Binding-site contacts:
Ligand atom O4' contacts residue TRP21 of chain 4.B at 3.6 Å.
Ligand atom O2' contacts residue THR17 of chain 4.B at 3.3 Å (h-bond).
Ligand atom O3' contacts residue ARG55 of chain 1.B at 3.6 Å.
Ligand atom O2 contacts residue ARG55 of chain 1.B at 3.2 Å (salt-bridge).
Ligand atom O4 contacts residue ARG68 of chain 1.B at 3.7 Å.
Ligand atom OP2 contacts residue MET15 of chain 4.B at 3.5 Å.
Ligand atom P contacts residue ARG202 of chain 1.A at 3.8 Å.
Ligand atom O6 contacts residue TYR58 of chain 1.B at 3.0 Å (h-bond).
Ligand atom C1' contacts residue TRP21 of chain 4.B at 3.7 Å (hydrophobic).
Ligand atom C4 contacts residue TRP21 of chain 4.B at 3.7 Å (hydrophobic).
Ligand atom OP2 contacts residue THR17 of chain 4.B at 3.2 Å.
Ligand atom C6 contacts residue TYR58 of chain 1.B at 3.5 Å (hydrophobic).
Ligand atom OP2 contacts residue ARG202 of chain 1.A at 2.5 Å (salt-bridge).
Ligand atom N2 contacts residue ARG55 of chain 1.B at 3.7 Å.
Ligand atom O2' contacts residue TYR19 of chain 3.B at 3.4 Å.
Ligand atom C4 contacts residue ARG68 of chain 1.B at 3.7 Å.
Ligand atom O2' contacts residue ARG55 of chain 1.B at 2.7 Å (salt-bridge).
Ligand atom N1 contacts residue TRP21 of chain 4.B at 3.5 Å.
Ligand atom C2 contacts residue TRP21 of chain 4.B at 3.8 Å (hydrophobic).
Ligand atom N1 contacts residue TYR58 of chain 1.B at 3.6 Å.
Ligand atom N2 contacts residue ALA56 of chain 1.B at 3.3 Å (h-bond).
Ligand atom OP1 contacts residue LYS18 of chain 3.B at 3.3 Å (salt-bridge).
Ligand atom C2 contacts residue ALA56 of chain 1.B at 3.7 Å (hydrophobic).
Ligand atom O2 contacts residue TYR58 of chain 1.B at 3.8 Å.
Ligand atom O4 contacts residue TRP21 of chain 4.B at 3.6 Å.
Ligand atom N1 contacts residue ALA56 of chain 1.B at 3.2 Å (h-bond).
Ligand atom N3 contacts residue ARG55 of chain 1.B at 3.5 Å (salt-bridge).
Ligand atom N3 contacts residue ASN205 of chain 1.A at 3.7 Å.
Ligand atom C2' contacts residue ARG55 of chain 1.B at 3.6 Å.
Ligand atom OP1 contacts residue TYR19 of chain 3.B at 3.1 Å (h-bond).
Ligand atom O3' contacts residue TYR19 of chain 3.B at 3.0 Å (h-bond).
Ligand atom C5 contacts residue TRP21 of chain 4.B at 3.4 Å (hydrophobic).
Ligand atom N2 contacts residue THR17 of chain 4.B at 3.8 Å.
Ligand atom C6 contacts residue TRP21 of chain 4.B at 3.3 Å (hydrophobic).
Ligand atom P contacts residue TYR19 of chain 3.B at 3.7 Å.
Ligand atom O4 contacts residue ASN205 of chain 1.A at 3.4 Å (h-bond).
Ligand atom C1' contacts residue ARG55 of chain 1.B at 3.4 Å.
Ligand atom N3 contacts residue TRP21 of chain 4.B at 3.8 Å.
Ligand atom C5' contacts residue ARG202 of chain 1.A at 3.0 Å.
Ligand atom O4' contacts residue CYS203 of chain 1.A at 3.5 Å (h-bond).

Sequence of chain 4.B:
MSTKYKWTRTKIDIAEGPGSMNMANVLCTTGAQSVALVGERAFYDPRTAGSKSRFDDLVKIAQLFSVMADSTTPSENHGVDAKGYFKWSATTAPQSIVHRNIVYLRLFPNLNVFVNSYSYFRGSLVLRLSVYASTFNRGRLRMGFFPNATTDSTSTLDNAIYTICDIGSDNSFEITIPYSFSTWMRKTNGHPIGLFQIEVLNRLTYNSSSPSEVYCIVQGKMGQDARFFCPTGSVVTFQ

A small-molecule ligand and the protein it binds are described below.
Small molecule (SMILES): Nc1nc(=O)c2ncn([C@@H]3O[C@H](CO)[C@@H](O[P](=O)(O)OC[C@H]4O[C@@H](n5ccc(=O)[nH]c5=O)[C@H](O)[C@@H]4O[P](=O)(O)OC[C@H]4O[C@@H](n5ccc(=O)[nH]c5=O)[C@H](O)[C@@H]4O[P](=O)(O)OC[C@H]4O[C@@H](n5ccc(=O)[nH]c5=O)[C@H](O)[C@@H]4O[P](=O)(O)OC[C@H]4O[C@@H](n5ccc(=O)[nH]c5=O)[C@H](O)[C@@H]4O[P](=O)(O)OC[C@H]4O[C@@H](n5ccc(=O)[nH]c5=O)[C@H](O)[C@@H]4O)[C@H]3O)c2[nH]1

Sequence of chain 1.A:
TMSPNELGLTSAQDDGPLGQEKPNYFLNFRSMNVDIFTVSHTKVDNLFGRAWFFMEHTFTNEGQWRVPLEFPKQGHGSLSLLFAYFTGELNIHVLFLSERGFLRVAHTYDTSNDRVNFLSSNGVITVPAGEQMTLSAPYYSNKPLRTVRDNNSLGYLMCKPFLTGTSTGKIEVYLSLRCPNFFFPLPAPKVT

Sequence of chain 3.B:
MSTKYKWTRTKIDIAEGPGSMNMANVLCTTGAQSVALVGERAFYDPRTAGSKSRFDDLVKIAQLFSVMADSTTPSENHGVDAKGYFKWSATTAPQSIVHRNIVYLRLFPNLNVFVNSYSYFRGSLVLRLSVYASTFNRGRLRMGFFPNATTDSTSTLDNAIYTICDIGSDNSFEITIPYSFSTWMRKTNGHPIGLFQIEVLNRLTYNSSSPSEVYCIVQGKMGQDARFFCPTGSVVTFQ

Sequence of chain 1.B:
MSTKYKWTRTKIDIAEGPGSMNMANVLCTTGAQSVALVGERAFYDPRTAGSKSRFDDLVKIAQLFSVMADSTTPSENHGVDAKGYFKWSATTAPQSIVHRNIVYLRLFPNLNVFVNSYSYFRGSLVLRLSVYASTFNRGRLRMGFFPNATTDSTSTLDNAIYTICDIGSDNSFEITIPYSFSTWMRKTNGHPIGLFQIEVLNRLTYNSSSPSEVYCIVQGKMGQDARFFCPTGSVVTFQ